Sequence of chain 1.C:
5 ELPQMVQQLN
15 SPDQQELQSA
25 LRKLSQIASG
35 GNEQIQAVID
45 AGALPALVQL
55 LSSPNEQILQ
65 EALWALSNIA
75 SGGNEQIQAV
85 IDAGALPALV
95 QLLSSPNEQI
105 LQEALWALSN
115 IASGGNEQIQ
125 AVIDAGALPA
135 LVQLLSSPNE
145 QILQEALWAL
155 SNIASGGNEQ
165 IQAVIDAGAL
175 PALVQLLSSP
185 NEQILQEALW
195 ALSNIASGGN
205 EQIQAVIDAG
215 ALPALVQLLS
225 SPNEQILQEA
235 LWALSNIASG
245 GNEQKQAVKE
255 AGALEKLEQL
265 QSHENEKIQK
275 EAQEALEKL

Sequence of chain 1.D:
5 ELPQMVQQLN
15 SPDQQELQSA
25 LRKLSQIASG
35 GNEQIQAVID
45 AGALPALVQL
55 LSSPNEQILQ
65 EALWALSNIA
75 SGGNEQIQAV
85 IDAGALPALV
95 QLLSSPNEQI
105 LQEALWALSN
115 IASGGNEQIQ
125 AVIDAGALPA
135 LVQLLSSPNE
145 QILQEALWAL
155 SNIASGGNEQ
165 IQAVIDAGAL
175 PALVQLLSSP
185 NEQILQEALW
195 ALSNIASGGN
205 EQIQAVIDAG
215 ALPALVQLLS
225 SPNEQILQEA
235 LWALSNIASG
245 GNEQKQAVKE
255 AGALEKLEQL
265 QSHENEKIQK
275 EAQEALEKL

Binding-site contacts:
Ligand atom NE contacts residue EDO1 of chain 1.R at 3.1 Å (h-bond).
Ligand atom O contacts residue TRP68 of chain 1.D at 3.3 Å.
Ligand atom NH1 contacts residue GLU233 of chain 1.D at 2.8 Å (salt-bridge).
Ligand atom NH1 contacts residue GLU107 of chain 1.C at 3.2 Å (salt-bridge).
Ligand atom NH2 contacts residue GLU149 of chain 1.C at 2.8 Å (salt-bridge).
Ligand atom NH2 contacts residue GLU191 of chain 1.C at 2.8 Å (salt-bridge).
Ligand atom NH2 contacts residue GLU149 of chain 1.D at 2.8 Å (salt-bridge).
Ligand atom NE contacts residue EDO1 of chain 1.T at 2.9 Å (h-bond).
Ligand atom NH2 contacts residue GLU191 of chain 1.D at 2.8 Å (salt-bridge).
Ligand atom CB contacts residue TRP152 of chain 1.C at 3.4 Å (hydrophobic).
Ligand atom NH1 contacts residue TRP194 of chain 1.D at 3.2 Å.
Ligand atom NH1 contacts residue GLU149 of chain 1.D at 3.0 Å (salt-bridge).
Ligand atom NH1 contacts residue GLU191 of chain 1.C at 2.9 Å (salt-bridge).
Ligand atom NH2 contacts residue TRP110 of chain 1.C at 3.3 Å.
Ligand atom NH1 contacts residue TRP152 of chain 1.D at 3.4 Å.
Ligand atom NH2 contacts residue TRP110 of chain 1.D at 3.3 Å.
Ligand atom CA contacts residue TRP236 of chain 1.D at 3.5 Å (hydrophobic).
Ligand atom CD contacts residue GLU233 of chain 1.D at 3.3 Å.
Ligand atom NH2 contacts residue GLU65 of chain 1.C at 2.9 Å (salt-bridge).
Ligand atom NH1 contacts residue GLU191 of chain 1.D at 2.9 Å (salt-bridge).
Ligand atom CB contacts residue TRP152 of chain 1.D at 3.3 Å (hydrophobic).
Ligand atom O contacts residue TRP236 of chain 1.C at 3.3 Å.
Ligand atom CZ contacts residue GLU233 of chain 1.D at 3.5 Å.
Ligand atom CB contacts residue EDO1 of chain 1.R at 3.5 Å.
Ligand atom CG contacts residue TRP194 of chain 1.D at 3.3 Å (hydrophobic).
Ligand atom N contacts residue TRP194 of chain 1.D at 3.3 Å.
Ligand atom NH2 contacts residue GLU65 of chain 1.D at 2.8 Å (salt-bridge).
Ligand atom NH2 contacts residue GLU107 of chain 1.D at 2.8 Å (salt-bridge).
Ligand atom NH1 contacts residue GLU149 of chain 1.C at 2.9 Å (salt-bridge).
Ligand atom NH2 contacts residue GLU107 of chain 1.C at 2.7 Å (salt-bridge).
Ligand atom O contacts residue TRP68 of chain 1.C at 3.3 Å.
Ligand atom NH2 contacts residue GLU233 of chain 1.D at 3.2 Å (salt-bridge).
Ligand atom CD contacts residue GLU107 of chain 1.C at 3.2 Å.
Ligand atom C contacts residue TRP236 of chain 1.D at 3.2 Å (hydrophobic).
Ligand atom NH2 contacts residue GLU233 of chain 1.C at 3.4 Å.
Ligand atom NH1 contacts residue TRP194 of chain 1.C at 3.4 Å.
Ligand atom NH1 contacts residue TRP152 of chain 1.C at 3.4 Å.
Ligand atom CB contacts residue TRP194 of chain 1.C at 3.4 Å (hydrophobic).
Ligand atom CD contacts residue TRP152 of chain 1.D at 3.5 Å (hydrophobic).
Ligand atom CD contacts residue GLU107 of chain 1.D at 3.5 Å.

This protein binds this small molecule.
Small molecule (SMILES): NC(N)=NCCC[C@@H](C=O)NC(=O)[C@H](CCCN=C(N)N)NC(=O)[C@H](CCCN=C(N)N)NC(=O)[C@H](CCCN=C(N)N)NC(=O)[C@H](CCCN=C(N)N)NC(=O)[C@H](CCCN=C(N)N)NC(=O)[C@H](CCCN=C(N)N)NC(=O)[C@H](CCCN=C(N)N)NC(=O)[C@H](CCCN=C(N)N)NC(=O)[C@@H](N)CCCN=C(N)N